Sequence of chain 3.E:
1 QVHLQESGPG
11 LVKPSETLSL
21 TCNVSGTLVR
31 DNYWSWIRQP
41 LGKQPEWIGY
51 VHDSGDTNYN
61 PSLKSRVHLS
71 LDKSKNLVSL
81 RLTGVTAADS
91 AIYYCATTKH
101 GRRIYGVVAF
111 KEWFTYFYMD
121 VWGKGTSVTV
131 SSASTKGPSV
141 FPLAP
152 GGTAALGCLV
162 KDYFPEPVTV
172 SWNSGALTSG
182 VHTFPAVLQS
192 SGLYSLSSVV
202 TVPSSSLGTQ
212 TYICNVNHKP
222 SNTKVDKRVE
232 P

Binding-site contacts:
Ligand atom C3 contacts residue GLY106 of chain 3.E at 3.5 Å.
Ligand atom N2 contacts residue ASN301 of chain 3.D at 2.9 Å (h-bond).
Ligand atom C2 contacts residue HIS299 of chain 3.D at 3.9 Å.
Ligand atom O5 contacts residue PRO60 of chain 3.F at 3.6 Å.
Ligand atom O4 contacts residue VAL107 of chain 3.E at 3.1 Å.
Ligand atom C5 contacts residue VAL107 of chain 3.E at 3.7 Å (hydrophobic).
Ligand atom O5 contacts residue ASN301 of chain 3.D at 2.3 Å (h-bond).
Ligand atom C5 contacts residue ARG103 of chain 3.E at 3.6 Å.
Ligand atom C1 contacts residue ARG103 of chain 3.E at 3.2 Å.
Ligand atom O4 contacts residue ASN44 of chain 3.F at 3.6 Å.
Ligand atom C4 contacts residue GLY106 of chain 3.E at 3.4 Å.
Ligand atom O2 contacts residue ASN46 of chain 3.F at 3.5 Å.
Ligand atom C2 contacts residue ARG103 of chain 3.E at 3.5 Å.
Ligand atom O3 contacts residue ASN45 of chain 3.F at 3.8 Å.
Ligand atom O2 contacts residue ARG103 of chain 3.E at 2.8 Å (salt-bridge).
Ligand atom O4 contacts residue ILE104 of chain 3.E at 3.9 Å.
Ligand atom O6 contacts residue ARG103 of chain 3.E at 3.1 Å (salt-bridge).
Ligand atom O5 contacts residue THR383 of chain 3.D at 3.8 Å.
Ligand atom O3 contacts residue GLY61 of chain 3.F at 3.1 Å (h-bond).
Ligand atom C8 contacts residue THR267 of chain 3.D at 3.5 Å.
Ligand atom C5 contacts residue ASN301 of chain 3.D at 3.6 Å.
Ligand atom C1 contacts residue PRO60 of chain 3.F at 3.9 Å (hydrophobic).
Ligand atom C2 contacts residue VAL107 of chain 3.E at 3.7 Å (hydrophobic).
Ligand atom O3 contacts residue GLY106 of chain 3.E at 3.2 Å (h-bond).
Ligand atom C3 contacts residue ASN301 of chain 3.D at 3.8 Å.
Ligand atom O3 contacts residue SER62 of chain 3.F at 3.7 Å.
Ligand atom O6 contacts residue SER24 of chain 3.F at 2.6 Å (h-bond).
Ligand atom O4 contacts residue ARG103 of chain 3.E at 3.3 Å (salt-bridge).
Ligand atom O5 contacts residue ARG103 of chain 3.E at 2.7 Å (salt-bridge).
Ligand atom C2 contacts residue GLY106 of chain 3.E at 3.3 Å.
Ligand atom N2 contacts residue VAL107 of chain 3.E at 3.7 Å.
Ligand atom C6 contacts residue SER24 of chain 3.F at 3.5 Å.
Ligand atom O6 contacts residue VAL107 of chain 3.E at 3.6 Å.
Ligand atom N2 contacts residue HIS299 of chain 3.D at 3.1 Å (h-bond).
Ligand atom C4 contacts residue SER62 of chain 3.F at 3.7 Å.
Ligand atom O3 contacts residue ILE104 of chain 3.E at 3.8 Å.
Ligand atom C2 contacts residue ASN301 of chain 3.D at 2.5 Å.
Ligand atom C1 contacts residue ASN301 of chain 3.D at 1.4 Å.
Ligand atom C3 contacts residue ARG103 of chain 3.E at 3.5 Å.
Ligand atom O3 contacts residue PRO60 of chain 3.F at 3.8 Å.

Sequence of chain 3.D:
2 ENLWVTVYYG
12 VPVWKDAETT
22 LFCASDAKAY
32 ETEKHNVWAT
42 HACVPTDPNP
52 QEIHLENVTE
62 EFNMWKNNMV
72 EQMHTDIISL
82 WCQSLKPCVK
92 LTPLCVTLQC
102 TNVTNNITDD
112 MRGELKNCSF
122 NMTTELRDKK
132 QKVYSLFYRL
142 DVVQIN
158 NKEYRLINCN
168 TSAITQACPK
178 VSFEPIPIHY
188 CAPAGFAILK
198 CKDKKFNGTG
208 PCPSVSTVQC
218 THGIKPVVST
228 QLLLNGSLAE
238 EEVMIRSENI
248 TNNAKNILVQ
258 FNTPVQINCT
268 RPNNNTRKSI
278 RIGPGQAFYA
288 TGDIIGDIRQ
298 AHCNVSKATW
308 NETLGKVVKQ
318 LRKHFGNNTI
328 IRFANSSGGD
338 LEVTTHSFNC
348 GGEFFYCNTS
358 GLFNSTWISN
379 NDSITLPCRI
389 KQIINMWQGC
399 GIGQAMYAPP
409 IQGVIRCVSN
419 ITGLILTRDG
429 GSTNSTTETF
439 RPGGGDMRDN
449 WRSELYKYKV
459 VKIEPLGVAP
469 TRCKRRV

This protein binds this small molecule.
Small molecule (SMILES): CC(=O)N[C@H]1[C@H](O[C@H]2[C@H](O)[C@@H](NC(C)=O)CO[C@@H]2CO)O[C@H](CO)[C@@H](O[C@@H]2O[C@H](CO[C@H]3O[C@H](CO[C@H]4O[C@H](CO)[C@@H](O)[C@H](O)[C@@H]4O)[C@@H](O)[C@H](O[C@H]4O[C@H](CO)[C@@H](O)[C@H](O)[C@@H]4O)[C@@H]3O)[C@@H](O)[C@H](O[C@H]3O[C@H](CO)[C@@H](O)[C@H](O)[C@@H]3O[C@H]3O[C@H](CO)[C@@H](O)[C@H](O)[C@@H]3O[C@H]3O[C@H](CO)[C@@H](O)[C@H](O)[C@@H]3O)[C@@H]2O)[C@@H]1O

Sequence of chain 3.F:
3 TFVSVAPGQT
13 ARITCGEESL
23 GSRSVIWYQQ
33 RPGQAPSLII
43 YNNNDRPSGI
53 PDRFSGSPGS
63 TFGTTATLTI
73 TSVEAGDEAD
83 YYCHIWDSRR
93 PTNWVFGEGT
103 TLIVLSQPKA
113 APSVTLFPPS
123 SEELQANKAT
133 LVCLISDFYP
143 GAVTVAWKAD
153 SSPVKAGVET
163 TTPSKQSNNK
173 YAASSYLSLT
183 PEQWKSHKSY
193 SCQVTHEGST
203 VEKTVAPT